The protein below binds the small molecule below.
Small molecule (SMILES): CC(=O)N[C@H]1[C@H](O[C@H]2[C@H](O)[C@@H](NC(C)=O)CO[C@@H]2CO)O[C@H](CO)[C@@H](O[C@@H]2O[C@H](CO)[C@@H](O)[C@H](O)[C@@H]2O)[C@@H]1O

Sequence of chain 1.B:
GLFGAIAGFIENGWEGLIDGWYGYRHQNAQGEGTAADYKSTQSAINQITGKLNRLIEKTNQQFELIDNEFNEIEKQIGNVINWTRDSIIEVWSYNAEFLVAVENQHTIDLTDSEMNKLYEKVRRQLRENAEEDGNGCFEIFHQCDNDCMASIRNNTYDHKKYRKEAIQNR

Sequence of chain 2.A:
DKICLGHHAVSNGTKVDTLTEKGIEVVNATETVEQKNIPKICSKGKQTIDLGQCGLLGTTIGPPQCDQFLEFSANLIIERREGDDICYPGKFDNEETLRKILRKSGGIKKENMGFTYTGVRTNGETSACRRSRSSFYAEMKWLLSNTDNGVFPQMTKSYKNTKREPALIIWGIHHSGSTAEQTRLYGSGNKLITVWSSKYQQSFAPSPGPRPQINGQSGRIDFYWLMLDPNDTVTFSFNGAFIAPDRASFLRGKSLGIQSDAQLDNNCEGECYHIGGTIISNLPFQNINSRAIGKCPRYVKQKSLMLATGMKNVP

Binding-site contacts:
Ligand atom O6 contacts residue ARG85 of chain 1.B at 4.1 Å.
Ligand atom N2 contacts residue GLU72 of chain 1.B at 4.0 Å.
Ligand atom C7 contacts residue GLU72 of chain 1.B at 4.2 Å.
Ligand atom C2 contacts residue ASN82 of chain 1.B at 2.5 Å.
Ligand atom C7 contacts residue ASN82 of chain 1.B at 3.6 Å.
Ligand atom O6 contacts residue ARG294 of chain 1.A at 4.1 Å.
Ligand atom O7 contacts residue LYS107 of chain 2.A at 3.1 Å (salt-bridge).
Ligand atom C8 contacts residue GLU69 of chain 1.B at 4.0 Å.
Ligand atom C7 contacts residue ASN79 of chain 1.B at 3.6 Å.
Ligand atom C7 contacts residue LYS107 of chain 2.A at 4.2 Å.
Ligand atom C8 contacts residue ARG294 of chain 1.A at 4.3 Å.
Ligand atom C8 contacts residue GLY78 of chain 1.B at 4.3 Å.
Ligand atom N2 contacts residue ASN82 of chain 1.B at 3.0 Å (h-bond).
Ligand atom C1 contacts residue ASN82 of chain 1.B at 1.4 Å.
Ligand atom O7 contacts residue ASN82 of chain 1.B at 3.8 Å.
Ligand atom C8 contacts residue ASN79 of chain 1.B at 3.3 Å.
Ligand atom O7 contacts residue ASN79 of chain 1.B at 3.4 Å (h-bond).
Ligand atom C5 contacts residue ASN82 of chain 1.B at 3.6 Å.
Ligand atom C8 contacts residue GLU72 of chain 1.B at 3.7 Å.
Ligand atom O5 contacts residue ASN82 of chain 1.B at 2.3 Å (h-bond).
Ligand atom O6 contacts residue ASN82 of chain 1.B at 4.5 Å.
Ligand atom O7 contacts residue GLU69 of chain 1.B at 4.2 Å.
Ligand atom C4 contacts residue ASN82 of chain 1.B at 4.2 Å.
Ligand atom C8 contacts residue LYS75 of chain 1.B at 4.0 Å.
Ligand atom C3 contacts residue ASN82 of chain 1.B at 3.9 Å.
Ligand atom O3 contacts residue GLU72 of chain 1.B at 4.2 Å.

Sequence of chain 1.A:
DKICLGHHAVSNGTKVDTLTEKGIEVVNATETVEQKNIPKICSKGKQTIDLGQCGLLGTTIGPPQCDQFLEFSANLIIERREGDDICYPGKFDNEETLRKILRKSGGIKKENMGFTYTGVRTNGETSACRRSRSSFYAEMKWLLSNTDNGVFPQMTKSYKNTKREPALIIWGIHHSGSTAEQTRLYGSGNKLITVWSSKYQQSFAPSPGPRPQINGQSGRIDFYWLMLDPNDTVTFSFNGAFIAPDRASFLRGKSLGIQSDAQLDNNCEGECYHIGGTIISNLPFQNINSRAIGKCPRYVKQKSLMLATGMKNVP